Binding-site contacts:
Ligand atom C5 contacts residue ASN186 of chain 1.A at 3.7 Å.
Ligand atom C2 contacts residue ASN186 of chain 1.A at 2.5 Å.
Ligand atom C3 contacts residue ASN186 of chain 1.A at 3.8 Å.
Ligand atom C1 contacts residue THR164 of chain 1.A at 4.3 Å.
Ligand atom C8 contacts residue ASN186 of chain 1.A at 3.4 Å.
Ligand atom O6 contacts residue MET161 of chain 1.A at 4.5 Å.
Ligand atom N2 contacts residue MET161 of chain 1.A at 3.8 Å.
Ligand atom O4 contacts residue MET161 of chain 1.A at 4.0 Å.
Ligand atom C1 contacts residue ASN186 of chain 1.A at 1.4 Å.
Ligand atom C6 contacts residue MET161 of chain 1.A at 4.0 Å (hydrophobic).
Ligand atom N2 contacts residue THR164 of chain 1.A at 3.4 Å.
Ligand atom C4 contacts residue ASN186 of chain 1.A at 4.2 Å.
Ligand atom C7 contacts residue ASN186 of chain 1.A at 3.4 Å.
Ligand atom O7 contacts residue THR164 of chain 1.A at 3.5 Å.
Ligand atom O5 contacts residue ASN186 of chain 1.A at 2.4 Å (h-bond).
Ligand atom C7 contacts residue MET161 of chain 1.A at 4.1 Å (hydrophobic).
Ligand atom C8 contacts residue MET161 of chain 1.A at 3.6 Å (hydrophobic).
Ligand atom C5 contacts residue MET161 of chain 1.A at 4.3 Å (hydrophobic).
Ligand atom C2 contacts residue THR164 of chain 1.A at 4.4 Å.
Ligand atom O7 contacts residue ASN186 of chain 1.A at 4.3 Å.
Ligand atom C7 contacts residue THR164 of chain 1.A at 3.8 Å.
Ligand atom N2 contacts residue ASN186 of chain 1.A at 2.9 Å (h-bond).

The small molecule below binds the protein below.
Small molecule (SMILES): CC(=O)N[C@H]1[C@H](O[C@H]2[C@H](O)[C@@H](NC(C)=O)CO[C@@H]2CO)O[C@H](CO)[C@@H](O[C@@H]2O[C@H](CO)[C@@H](O)[C@H](O)[C@@H]2O)[C@@H]1O

Sequence of chain 1.A:
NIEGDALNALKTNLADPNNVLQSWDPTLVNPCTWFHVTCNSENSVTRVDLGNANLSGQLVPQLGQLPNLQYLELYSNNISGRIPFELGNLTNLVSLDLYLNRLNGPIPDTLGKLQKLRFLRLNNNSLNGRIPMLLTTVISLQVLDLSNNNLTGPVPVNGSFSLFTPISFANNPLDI